Sequence of chain 1.E:
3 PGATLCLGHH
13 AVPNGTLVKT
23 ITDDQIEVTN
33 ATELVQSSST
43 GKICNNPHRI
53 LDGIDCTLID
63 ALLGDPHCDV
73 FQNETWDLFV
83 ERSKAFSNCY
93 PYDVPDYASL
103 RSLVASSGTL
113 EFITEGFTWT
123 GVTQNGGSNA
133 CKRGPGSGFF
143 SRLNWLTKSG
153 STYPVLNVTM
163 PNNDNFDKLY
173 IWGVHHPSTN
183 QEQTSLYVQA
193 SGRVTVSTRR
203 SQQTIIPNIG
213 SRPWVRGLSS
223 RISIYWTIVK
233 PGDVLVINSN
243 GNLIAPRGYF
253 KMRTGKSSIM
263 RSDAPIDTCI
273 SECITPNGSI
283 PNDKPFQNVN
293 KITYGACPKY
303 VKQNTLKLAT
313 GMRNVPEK

A small-molecule ligand and the protein it binds are described below.
Small molecule (SMILES): CC(=O)N[C@@H]1[C@@H](O)[C@H](O)[C@@H](CO)O[C@H]1O

Sequence of chain 1.F:
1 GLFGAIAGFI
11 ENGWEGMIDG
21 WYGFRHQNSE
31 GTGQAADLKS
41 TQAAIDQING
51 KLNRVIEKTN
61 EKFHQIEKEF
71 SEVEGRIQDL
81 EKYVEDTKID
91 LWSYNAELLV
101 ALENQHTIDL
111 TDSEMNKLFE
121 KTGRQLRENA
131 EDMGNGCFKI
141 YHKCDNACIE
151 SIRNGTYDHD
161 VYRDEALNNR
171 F

Binding-site contacts:
Ligand atom C8 contacts residue ASN32 of chain 1.E at 4.3 Å.
Ligand atom O6 contacts residue THR312 of chain 1.E at 4.3 Å.
Ligand atom O7 contacts residue ASN32 of chain 1.E at 3.6 Å.
Ligand atom O5 contacts residue ASN32 of chain 1.E at 2.4 Å (h-bond).
Ligand atom C7 contacts residue ASN32 of chain 1.E at 3.5 Å.
Ligand atom O5 contacts residue THR312 of chain 1.E at 3.2 Å (h-bond).
Ligand atom C1 contacts residue ASN32 of chain 1.E at 1.4 Å.
Ligand atom C3 contacts residue ASN32 of chain 1.E at 3.8 Å.
Ligand atom C4 contacts residue ASN32 of chain 1.E at 4.2 Å.
Ligand atom O6 contacts residue LEU52 of chain 1.F at 4.0 Å.
Ligand atom C5 contacts residue ASN32 of chain 1.E at 3.7 Å.
Ligand atom O6 contacts residue ASN49 of chain 1.F at 4.3 Å.
Ligand atom C1 contacts residue THR312 of chain 1.E at 3.6 Å.
Ligand atom N2 contacts residue ASN32 of chain 1.E at 2.9 Å (h-bond).
Ligand atom C6 contacts residue THR312 of chain 1.E at 4.3 Å.
Ligand atom C2 contacts residue ASN32 of chain 1.E at 2.4 Å.
Ligand atom C5 contacts residue THR312 of chain 1.E at 4.4 Å.
Ligand atom C6 contacts residue LEU52 of chain 1.F at 4.2 Å (hydrophobic).